Sequence of chain 1.A:
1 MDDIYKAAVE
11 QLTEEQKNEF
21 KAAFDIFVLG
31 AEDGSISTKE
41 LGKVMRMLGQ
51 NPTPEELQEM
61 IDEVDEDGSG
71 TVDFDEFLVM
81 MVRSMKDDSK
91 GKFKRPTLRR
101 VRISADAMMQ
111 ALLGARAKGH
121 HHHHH

A protein and the small-molecule ligand that binds it are described below.
Small molecule (SMILES): NCCCCCCCNS(=O)(=O)c1cccc2c(Cl)cccc12

Binding-site contacts:
Ligand atom C2 contacts residue MET45 of chain 1.A at 3.5 Å (hydrophobic).
Ligand atom S1 contacts residue MET60 of chain 1.A at 3.8 Å.
Ligand atom C17 contacts residue VAL101 of chain 1.A at 3.6 Å (hydrophobic).
Ligand atom C5 contacts residue LEU41 of chain 1.A at 3.4 Å (hydrophobic).
Ligand atom C17 contacts residue ASP87 of chain 1.A at 3.5 Å.
Ligand atom N2 contacts residue ASP87 of chain 1.A at 2.7 Å (salt-bridge).
Ligand atom O2 contacts residue VAL101 of chain 1.A at 3.0 Å.
Ligand atom O2 contacts residue MET60 of chain 1.A at 2.8 Å.
Ligand atom C3 contacts residue MET45 of chain 1.A at 3.1 Å (hydrophobic).
Ligand atom C16 contacts residue ASP87 of chain 1.A at 3.2 Å.
Ligand atom C8 contacts residue MET60 of chain 1.A at 3.2 Å (hydrophobic).
Ligand atom C6 contacts residue MET60 of chain 1.A at 3.7 Å (hydrophobic).
Ligand atom C4 contacts residue LEU41 of chain 1.A at 3.3 Å (hydrophobic).
Ligand atom C4 contacts residue MET45 of chain 1.A at 3.8 Å (hydrophobic).
Ligand atom N1 contacts residue GLU63 of chain 1.A at 3.8 Å.
Ligand atom CL1 contacts residue LEU41 of chain 1.A at 3.5 Å.
Ligand atom C4 contacts residue MET108 of chain 1.A at 3.5 Å (hydrophobic).
Ligand atom C7 contacts residue MET60 of chain 1.A at 2.8 Å (hydrophobic).
Ligand atom C15 contacts residue GLU63 of chain 1.A at 3.7 Å.
Ligand atom C9 contacts residue MET60 of chain 1.A at 3.6 Å (hydrophobic).
Ligand atom C14 contacts residue GLU63 of chain 1.A at 3.6 Å.
Ligand atom CL1 contacts residue MET80 of chain 1.A at 3.6 Å.
Ligand atom C13 contacts residue GLU63 of chain 1.A at 2.8 Å.
Ligand atom CL1 contacts residue ILE36 of chain 1.A at 3.5 Å.
Ligand atom C10 contacts residue LEU41 of chain 1.A at 3.3 Å (hydrophobic).
Ligand atom C4 contacts residue PHE27 of chain 1.A at 3.4 Å (hydrophobic).
Ligand atom C6 contacts residue MET80 of chain 1.A at 3.6 Å (hydrophobic).
Ligand atom C6 contacts residue ILE61 of chain 1.A at 3.8 Å (hydrophobic).
Ligand atom C7 contacts residue ILE61 of chain 1.A at 3.4 Å (hydrophobic).
Ligand atom C3 contacts residue MET108 of chain 1.A at 3.0 Å (hydrophobic).
Ligand atom C1 contacts residue MET60 of chain 1.A at 3.5 Å (hydrophobic).
Ligand atom C5 contacts residue MET80 of chain 1.A at 3.1 Å (hydrophobic).
Ligand atom N1 contacts residue VAL101 of chain 1.A at 3.7 Å.
Ligand atom C4 contacts residue MET80 of chain 1.A at 3.6 Å (hydrophobic).
Ligand atom C10 contacts residue MET80 of chain 1.A at 3.2 Å (hydrophobic).
Ligand atom O1 contacts residue ILE103 of chain 1.A at 3.0 Å.
Ligand atom S1 contacts residue VAL101 of chain 1.A at 3.2 Å.
Ligand atom C9 contacts residue MET80 of chain 1.A at 3.7 Å (hydrophobic).
Ligand atom CL1 contacts residue PHE27 of chain 1.A at 3.7 Å.
Ligand atom O1 contacts residue VAL101 of chain 1.A at 2.7 Å.